Sequence of chain 22.A:
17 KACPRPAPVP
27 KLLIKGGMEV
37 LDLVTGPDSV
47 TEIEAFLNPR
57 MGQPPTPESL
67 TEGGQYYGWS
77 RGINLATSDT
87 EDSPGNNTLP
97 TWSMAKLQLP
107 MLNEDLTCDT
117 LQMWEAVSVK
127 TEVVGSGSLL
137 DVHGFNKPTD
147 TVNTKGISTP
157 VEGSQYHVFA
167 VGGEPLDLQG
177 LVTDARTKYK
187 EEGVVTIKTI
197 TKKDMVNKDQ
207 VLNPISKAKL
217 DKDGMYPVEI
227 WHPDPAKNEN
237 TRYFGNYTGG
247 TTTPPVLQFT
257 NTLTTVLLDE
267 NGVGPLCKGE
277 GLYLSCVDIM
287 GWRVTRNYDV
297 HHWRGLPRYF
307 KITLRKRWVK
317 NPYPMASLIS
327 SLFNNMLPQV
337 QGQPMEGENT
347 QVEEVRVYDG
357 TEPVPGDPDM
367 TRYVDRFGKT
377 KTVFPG

Binding-site contacts:
Ligand atom C3 contacts residue HIS298 of chain 22.E at 3.6 Å.
Ligand atom O6 contacts residue THR94 of chain 22.E at 3.7 Å.
Ligand atom O3 contacts residue GLY78 of chain 22.E at 3.6 Å.
Ligand atom C3 contacts residue GLY78 of chain 22.E at 4.2 Å.
Ligand atom O4 contacts residue HIS298 of chain 22.E at 3.1 Å (h-bond).
Ligand atom O1B contacts residue TYR72 of chain 22.E at 3.7 Å.
Ligand atom O6 contacts residue ASN93 of chain 22.E at 2.8 Å (h-bond).
Ligand atom C4 contacts residue ARG77 of chain 22.E at 4.2 Å.
Ligand atom C8 contacts residue TYR72 of chain 22.E at 4.2 Å (hydrophobic).
Ligand atom O4 contacts residue VAL296 of chain 22.E at 4.2 Å.
Ligand atom O1A contacts residue TYR72 of chain 22.E at 3.4 Å.
Ligand atom O1B contacts residue ARG77 of chain 22.E at 2.8 Å (salt-bridge).
Ligand atom O6 contacts residue ARG77 of chain 22.E at 4.0 Å.
Ligand atom O4 contacts residue THR291 of chain 22.E at 3.4 Å.
Ligand atom C4 contacts residue TYR72 of chain 22.E at 3.2 Å (hydrophobic).
Ligand atom C2 contacts residue GLY78 of chain 22.E at 4.2 Å.
Ligand atom O4 contacts residue GLY78 of chain 22.E at 3.1 Å.
Ligand atom C3 contacts residue GLY78 of chain 22.E at 4.1 Å.
Ligand atom O8 contacts residue TYR72 of chain 22.E at 3.2 Å (h-bond).
Ligand atom C10 contacts residue TYR72 of chain 22.E at 4.2 Å (hydrophobic).
Ligand atom C6 contacts residue ASN93 of chain 22.E at 3.5 Å.
Ligand atom O3 contacts residue VAL296 of chain 22.E at 4.2 Å.
Ligand atom C7 contacts residue TYR72 of chain 22.E at 4.2 Å (hydrophobic).
Ligand atom C3 contacts residue VAL296 of chain 22.E at 3.5 Å (hydrophobic).
Ligand atom O4 contacts residue TYR72 of chain 22.E at 3.9 Å.
Ligand atom O6 contacts residue GLY78 of chain 22.E at 3.8 Å.
Ligand atom C4 contacts residue GLY78 of chain 22.E at 3.4 Å.
Ligand atom O10 contacts residue THR291 of chain 22.E at 4.0 Å.
Ligand atom N5 contacts residue TYR72 of chain 22.E at 3.2 Å (h-bond).
Ligand atom C5 contacts residue TYR72 of chain 22.E at 3.5 Å (hydrophobic).
Ligand atom C1 contacts residue TYR72 of chain 22.E at 3.7 Å (hydrophobic).
Ligand atom O10 contacts residue ASN293 of chain 22.E at 3.8 Å.
Ligand atom C6 contacts residue TYR72 of chain 22.E at 3.5 Å (hydrophobic).
Ligand atom C4 contacts residue HIS298 of chain 22.E at 3.7 Å.
Ligand atom O1A contacts residue ARG77 of chain 22.E at 3.1 Å (salt-bridge).
Ligand atom O1A contacts residue GLY78 of chain 22.E at 3.6 Å (h-bond).
Ligand atom C11 contacts residue ASP85 of chain 22.A at 3.8 Å.
Ligand atom C5 contacts residue ASN93 of chain 22.E at 4.3 Å.
Ligand atom O4 contacts residue ILE79 of chain 22.E at 3.4 Å (h-bond).
Ligand atom C1 contacts residue ARG77 of chain 22.E at 3.4 Å.

A protein and the small-molecule ligand that binds it are described below.
Small molecule (SMILES): CC(=O)N[C@H]1[C@H]([C@H](O)[C@H](O)CO)O[C@@](O[C@H]2[C@@H](O)[C@@H](CO)O[C@@H](O[C@H]3[C@H](O)[C@@H](O)[C@H](O)O[C@@H]3CO)[C@@H]2O)(C(=O)O)C[C@@H]1O

Sequence of chain 22.E:
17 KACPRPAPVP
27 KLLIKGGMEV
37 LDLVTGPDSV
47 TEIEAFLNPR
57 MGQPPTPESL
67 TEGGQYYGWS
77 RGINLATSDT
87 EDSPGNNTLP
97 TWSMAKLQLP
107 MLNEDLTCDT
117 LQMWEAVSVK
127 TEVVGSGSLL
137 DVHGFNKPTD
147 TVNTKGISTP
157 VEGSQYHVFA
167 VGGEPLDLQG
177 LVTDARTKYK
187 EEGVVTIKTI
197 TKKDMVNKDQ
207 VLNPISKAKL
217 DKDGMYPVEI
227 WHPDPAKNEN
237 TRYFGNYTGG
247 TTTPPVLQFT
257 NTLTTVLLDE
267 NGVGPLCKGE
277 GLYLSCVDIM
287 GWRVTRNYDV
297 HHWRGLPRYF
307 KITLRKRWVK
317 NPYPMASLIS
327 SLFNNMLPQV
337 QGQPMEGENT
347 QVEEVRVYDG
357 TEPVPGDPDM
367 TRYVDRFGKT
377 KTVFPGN